Sequence of chain 2.A:
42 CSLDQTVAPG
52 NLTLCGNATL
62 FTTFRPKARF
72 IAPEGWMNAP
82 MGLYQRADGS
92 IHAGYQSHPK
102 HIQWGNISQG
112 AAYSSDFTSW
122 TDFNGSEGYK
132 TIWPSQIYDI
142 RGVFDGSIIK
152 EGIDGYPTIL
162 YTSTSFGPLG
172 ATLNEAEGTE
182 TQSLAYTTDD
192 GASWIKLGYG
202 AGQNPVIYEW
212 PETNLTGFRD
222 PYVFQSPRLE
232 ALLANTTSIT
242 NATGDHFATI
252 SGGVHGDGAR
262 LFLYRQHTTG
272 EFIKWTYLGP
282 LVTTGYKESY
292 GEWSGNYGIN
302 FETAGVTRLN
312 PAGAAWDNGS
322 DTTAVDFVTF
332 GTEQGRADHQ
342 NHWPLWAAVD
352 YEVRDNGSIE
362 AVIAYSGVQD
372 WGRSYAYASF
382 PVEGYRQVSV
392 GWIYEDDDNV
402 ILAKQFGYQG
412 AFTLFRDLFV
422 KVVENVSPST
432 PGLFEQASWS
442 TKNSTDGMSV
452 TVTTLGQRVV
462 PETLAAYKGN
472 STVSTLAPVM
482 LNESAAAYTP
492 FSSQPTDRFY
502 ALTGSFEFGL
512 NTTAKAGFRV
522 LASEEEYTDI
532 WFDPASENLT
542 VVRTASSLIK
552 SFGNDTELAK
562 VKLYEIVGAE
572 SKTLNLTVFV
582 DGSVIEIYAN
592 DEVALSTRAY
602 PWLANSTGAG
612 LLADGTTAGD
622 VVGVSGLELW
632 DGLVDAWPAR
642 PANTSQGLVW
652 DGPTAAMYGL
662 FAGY

Binding-site contacts:
Ligand atom CAJ contacts residue PHE435 of chain 2.A at 4.0 Å (hydrophobic).
Ligand atom OAC contacts residue GLY433 of chain 2.A at 3.9 Å.
Ligand atom CAJ contacts residue LEU434 of chain 2.A at 4.3 Å (hydrophobic).
Ligand atom CAE contacts residue GLY433 of chain 2.A at 4.4 Å.
Ligand atom OAB contacts residue GLY433 of chain 2.A at 3.7 Å.
Ligand atom CAJ contacts residue GLU436 of chain 2.A at 3.4 Å.
Ligand atom CAI contacts residue PHE435 of chain 2.A at 4.0 Å (hydrophobic).
Ligand atom OAB contacts residue LEU434 of chain 2.A at 3.1 Å (h-bond).
Ligand atom CAF contacts residue GLU436 of chain 2.A at 3.2 Å.
Ligand atom OAB contacts residue THR431 of chain 2.A at 4.2 Å.
Ligand atom OAC contacts residue GLU436 of chain 2.A at 2.7 Å (salt-bridge).
Ligand atom CAF contacts residue GLY433 of chain 2.A at 4.5 Å.
Ligand atom OAB contacts residue PHE435 of chain 2.A at 3.0 Å (h-bond).
Ligand atom CAD contacts residue GLY433 of chain 2.A at 3.9 Å.
Ligand atom CAI contacts residue GLY433 of chain 2.A at 3.8 Å.
Ligand atom OAC contacts residue LEU434 of chain 2.A at 4.1 Å.
Ligand atom CAJ contacts residue GLY433 of chain 2.A at 3.9 Å.
Ligand atom OAC contacts residue PHE435 of chain 2.A at 3.1 Å (h-bond).
Ligand atom CAI contacts residue LEU434 of chain 2.A at 3.9 Å (hydrophobic).

A protein and the small-molecule ligand that binds it are described below.
Small molecule (SMILES): OCCc1ccc(O)c(O)c1